Sequence of chain 1.A:
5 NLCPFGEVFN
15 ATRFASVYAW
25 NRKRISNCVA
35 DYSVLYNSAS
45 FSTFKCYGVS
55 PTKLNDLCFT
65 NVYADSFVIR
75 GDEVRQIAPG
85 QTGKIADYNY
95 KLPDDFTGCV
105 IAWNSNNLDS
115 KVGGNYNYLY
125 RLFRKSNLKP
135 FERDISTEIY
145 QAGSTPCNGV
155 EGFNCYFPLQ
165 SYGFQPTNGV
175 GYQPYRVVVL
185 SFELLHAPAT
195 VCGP

Binding-site contacts:
Ligand atom C7 contacts residue GLY10 of chain 1.A at 3.8 Å.
Ligand atom O5 contacts residue ASN14 of chain 1.A at 2.2 Å (h-bond).
Ligand atom C8 contacts residue PHE9 of chain 1.A at 4.0 Å (hydrophobic).
Ligand atom C4 contacts residue ASN14 of chain 1.A at 4.2 Å.
Ligand atom N2 contacts residue ASN14 of chain 1.A at 3.0 Å (h-bond).
Ligand atom O7 contacts residue ASN14 of chain 1.A at 4.1 Å.
Ligand atom C7 contacts residue ASN14 of chain 1.A at 3.8 Å.
Ligand atom C3 contacts residue ASN14 of chain 1.A at 3.8 Å.
Ligand atom C7 contacts residue VAL38 of chain 1.A at 3.9 Å (hydrophobic).
Ligand atom C5 contacts residue ASN14 of chain 1.A at 3.6 Å.
Ligand atom C8 contacts residue PHE13 of chain 1.A at 4.0 Å (hydrophobic).
Ligand atom O7 contacts residue VAL38 of chain 1.A at 4.0 Å.
Ligand atom O7 contacts residue GLY10 of chain 1.A at 3.5 Å.
Ligand atom C1 contacts residue ASN14 of chain 1.A at 1.4 Å.
Ligand atom C2 contacts residue ASN14 of chain 1.A at 2.5 Å.
Ligand atom C8 contacts residue GLY10 of chain 1.A at 4.0 Å.
Ligand atom N2 contacts residue PHE13 of chain 1.A at 4.5 Å.
Ligand atom O3 contacts residue VAL38 of chain 1.A at 3.3 Å.
Ligand atom N2 contacts residue VAL38 of chain 1.A at 4.4 Å.
Ligand atom C8 contacts residue LEU39 of chain 1.A at 3.6 Å (hydrophobic).
Ligand atom C8 contacts residue VAL38 of chain 1.A at 3.9 Å (hydrophobic).
Ligand atom N2 contacts residue GLY10 of chain 1.A at 4.5 Å.

A protein and the small-molecule ligand that binds it are described below.
Small molecule (SMILES): CC(=O)N[C@@H]1[C@@H](O)[C@H](O)[C@@H](CO)O[C@H]1O